This protein binds this small molecule.
Small molecule (SMILES): N[C@H](CCC[C@H](N)C(=O)O)C(=O)O

Binding-site contacts:
Ligand atom CA contacts residue LEU248 of chain 1.A at 3.9 Å (hydrophobic).
Ligand atom O contacts residue ALA249 of chain 1.A at 4.0 Å.
Ligand atom C3 contacts residue ALA249 of chain 1.A at 4.3 Å (hydrophobic).
Ligand atom O3 contacts residue ALA327 of chain 1.A at 3.6 Å.
Ligand atom O3 contacts residue TYR324 of chain 1.A at 3.4 Å.
Ligand atom C6 contacts residue GLU323 of chain 1.A at 4.4 Å.
Ligand atom O4 contacts residue TYR324 of chain 1.A at 3.7 Å.
Ligand atom N6 contacts residue ALA249 of chain 1.A at 4.4 Å.
Ligand atom O3 contacts residue ILE128 of chain 1.A at 3.7 Å.
Ligand atom N6 contacts residue ILE128 of chain 1.A at 4.2 Å.
Ligand atom O4 contacts residue VAL250 of chain 1.A at 3.9 Å.
Ligand atom OXT contacts residue HIS247 of chain 1.A at 3.0 Å (h-bond).
Ligand atom C contacts residue HIS247 of chain 1.A at 3.3 Å.
Ligand atom C contacts residue LEU248 of chain 1.A at 4.2 Å (hydrophobic).
Ligand atom OXT contacts residue ALA249 of chain 1.A at 3.8 Å.
Ligand atom CA contacts residue ALA249 of chain 1.A at 4.1 Å (hydrophobic).
Ligand atom O4 contacts residue ILE128 of chain 1.A at 4.0 Å.
Ligand atom N contacts residue ALA249 of chain 1.A at 3.8 Å.
Ligand atom OXT contacts residue VAL250 of chain 1.A at 3.7 Å.
Ligand atom N contacts residue LEU248 of chain 1.A at 2.7 Å (h-bond).
Ligand atom C contacts residue VAL250 of chain 1.A at 4.3 Å (hydrophobic).
Ligand atom O3 contacts residue GLU323 of chain 1.A at 3.9 Å.
Ligand atom C6 contacts residue ALA249 of chain 1.A at 4.5 Å (hydrophobic).
Ligand atom O4 contacts residue ALA249 of chain 1.A at 4.2 Å.
Ligand atom OXT contacts residue ZN1 of chain 1.H at 2.1 Å.
Ligand atom C contacts residue ZN1 of chain 1.H at 2.5 Å.
Ligand atom C7 contacts residue GLU323 of chain 1.A at 4.4 Å.
Ligand atom O contacts residue LEU248 of chain 1.A at 4.1 Å.
Ligand atom N contacts residue LEU233 of chain 1.A at 4.5 Å.
Ligand atom C4 contacts residue LEU248 of chain 1.A at 4.3 Å (hydrophobic).
Ligand atom N6 contacts residue NAG1 of chain 1.C at 4.0 Å.
Ligand atom C5 contacts residue ALA249 of chain 1.A at 3.8 Å (hydrophobic).
Ligand atom CA contacts residue ZN1 of chain 1.H at 3.8 Å.
Ligand atom O contacts residue ZN1 of chain 1.H at 2.4 Å.
Ligand atom O contacts residue HIS247 of chain 1.A at 2.7 Å.
Ligand atom C7 contacts residue ILE128 of chain 1.A at 3.9 Å (hydrophobic).
Ligand atom C contacts residue ALA249 of chain 1.A at 3.7 Å (hydrophobic).
Ligand atom C7 contacts residue TYR324 of chain 1.A at 3.9 Å (hydrophobic).
Ligand atom C4 contacts residue ALA249 of chain 1.A at 4.2 Å (hydrophobic).

Sequence of chain 1.A:
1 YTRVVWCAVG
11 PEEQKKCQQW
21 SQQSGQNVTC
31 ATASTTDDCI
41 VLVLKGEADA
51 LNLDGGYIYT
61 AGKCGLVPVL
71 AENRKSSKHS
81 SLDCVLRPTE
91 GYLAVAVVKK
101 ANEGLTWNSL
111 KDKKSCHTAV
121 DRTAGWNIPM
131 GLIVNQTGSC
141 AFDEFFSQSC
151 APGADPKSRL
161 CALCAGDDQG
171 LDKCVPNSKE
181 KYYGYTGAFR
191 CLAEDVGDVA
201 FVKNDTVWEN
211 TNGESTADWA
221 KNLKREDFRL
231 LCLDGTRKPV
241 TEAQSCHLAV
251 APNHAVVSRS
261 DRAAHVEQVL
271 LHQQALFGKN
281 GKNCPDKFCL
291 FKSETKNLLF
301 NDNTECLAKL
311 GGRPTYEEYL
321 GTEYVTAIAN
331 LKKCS